A protein and the small-molecule ligand that binds it are described below.
Small molecule (SMILES): CC(=O)N[C@H]1[C@H](O[C@H]2[C@H](O)[C@@H](NC(C)=O)CO[C@@H]2CO)O[C@H](CO)[C@@H](O)[C@@H]1O

Sequence of chain 5.E:
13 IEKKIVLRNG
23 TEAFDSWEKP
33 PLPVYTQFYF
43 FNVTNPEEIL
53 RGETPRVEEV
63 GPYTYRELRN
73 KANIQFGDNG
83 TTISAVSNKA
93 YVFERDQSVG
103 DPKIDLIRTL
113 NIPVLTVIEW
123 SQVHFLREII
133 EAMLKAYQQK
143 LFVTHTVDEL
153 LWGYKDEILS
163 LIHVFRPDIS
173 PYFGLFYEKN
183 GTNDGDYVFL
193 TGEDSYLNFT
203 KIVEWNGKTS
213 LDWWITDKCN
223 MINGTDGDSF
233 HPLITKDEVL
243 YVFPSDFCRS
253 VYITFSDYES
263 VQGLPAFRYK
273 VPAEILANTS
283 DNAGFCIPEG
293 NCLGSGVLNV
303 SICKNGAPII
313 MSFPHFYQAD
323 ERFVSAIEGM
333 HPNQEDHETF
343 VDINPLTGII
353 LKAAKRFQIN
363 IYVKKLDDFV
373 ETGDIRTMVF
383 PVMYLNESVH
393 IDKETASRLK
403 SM

Binding-site contacts:
Ligand atom C1 contacts residue ASN280 of chain 5.E at 1.4 Å.
Ligand atom O5 contacts residue ASN280 of chain 5.E at 2.4 Å (h-bond).
Ligand atom C7 contacts residue ASN280 of chain 5.E at 3.9 Å.
Ligand atom C8 contacts residue ARG324 of chain 5.E at 4.2 Å.
Ligand atom C8 contacts residue GLY296 of chain 5.E at 4.4 Å.
Ligand atom C5 contacts residue ASN280 of chain 5.E at 3.7 Å.
Ligand atom C2 contacts residue ASN280 of chain 5.E at 2.5 Å.
Ligand atom C4 contacts residue ASN280 of chain 5.E at 4.2 Å.
Ligand atom N2 contacts residue ASN280 of chain 5.E at 2.9 Å (h-bond).
Ligand atom O7 contacts residue ASN280 of chain 5.E at 4.4 Å.
Ligand atom C3 contacts residue ASN280 of chain 5.E at 3.8 Å.